Binding-site contacts:
Ligand atom O2 contacts residue OH1 of chain 2.G at 2.7 Å (h-bond).
Ligand atom O5 contacts residue PHE93 of chain 2.A at 3.7 Å.
Ligand atom C2 contacts residue MN1 of chain 2.C at 3.3 Å.
Ligand atom O3 contacts residue TRP15 of chain 2.A at 3.5 Å (h-bond).
Ligand atom O1 contacts residue OH1 of chain 2.G at 3.4 Å (h-bond).
Ligand atom O1 contacts residue TRP136 of chain 2.A at 3.6 Å.
Ligand atom C2 contacts residue OH1 of chain 2.G at 3.6 Å.
Ligand atom O2 contacts residue MN1 of chain 2.C at 2.2 Å.
Ligand atom C1 contacts residue OH1 of chain 2.G at 3.4 Å.
Ligand atom C4 contacts residue GLU180 of chain 2.A at 3.2 Å.
Ligand atom O4 contacts residue MN1 of chain 2.C at 2.3 Å.
Ligand atom O2 contacts residue GLU180 of chain 2.A at 3.0 Å (salt-bridge).
Ligand atom O1 contacts residue ASP254 of chain 2.A at 3.0 Å (salt-bridge).
Ligand atom C4 contacts residue ASP286 of chain 2.A at 3.7 Å.
Ligand atom O5 contacts residue TRP136 of chain 2.A at 3.6 Å.
Ligand atom O2 contacts residue MN1 of chain 2.D at 3.7 Å.
Ligand atom C3 contacts residue TRP136 of chain 2.A at 3.7 Å (hydrophobic).
Ligand atom O2 contacts residue GLU216 of chain 2.A at 2.9 Å (salt-bridge).
Ligand atom C2 contacts residue ASP286 of chain 2.A at 3.7 Å.
Ligand atom C1 contacts residue TRP136 of chain 2.A at 3.6 Å (hydrophobic).
Ligand atom O5 contacts residue HIS53 of chain 2.A at 2.6 Å (h-bond).
Ligand atom C1 contacts residue PHE25 of chain 3.A at 3.5 Å (hydrophobic).
Ligand atom O3 contacts residue ASP286 of chain 2.A at 2.8 Å (salt-bridge).
Ligand atom O1 contacts residue HIS219 of chain 2.A at 3.2 Å (h-bond).
Ligand atom C5 contacts residue HIS53 of chain 2.A at 3.3 Å.
Ligand atom C3 contacts residue ASP286 of chain 2.A at 3.5 Å.
Ligand atom O1 contacts residue MN1 of chain 2.D at 3.5 Å.
Ligand atom O3 contacts residue MN1 of chain 2.C at 3.7 Å.
Ligand atom C2 contacts residue GLU180 of chain 2.A at 3.7 Å.
Ligand atom C3 contacts residue MN1 of chain 2.C at 3.5 Å.
Ligand atom O2 contacts residue HIS219 of chain 2.A at 3.2 Å.
Ligand atom O4 contacts residue ASP286 of chain 2.A at 2.9 Å (salt-bridge).
Ligand atom O4 contacts residue GLU180 of chain 2.A at 2.5 Å (salt-bridge).
Ligand atom C2 contacts residue TRP136 of chain 2.A at 3.7 Å (hydrophobic).
Ligand atom C4 contacts residue TRP136 of chain 2.A at 3.7 Å (hydrophobic).
Ligand atom O2 contacts residue ASP286 of chain 2.A at 2.9 Å (salt-bridge).
Ligand atom O4 contacts residue ASP244 of chain 2.A at 3.1 Å (salt-bridge).
Ligand atom C4 contacts residue MN1 of chain 2.C at 3.3 Å.
Ligand atom O1 contacts residue PHE25 of chain 3.A at 3.5 Å.
Ligand atom O1 contacts residue LYS182 of chain 2.A at 2.8 Å (salt-bridge).

The small molecule below binds the protein below.
Small molecule (SMILES): OC[C@@H](O)C(O)[C@@H](O)CO

Sequence of chain 2.A:
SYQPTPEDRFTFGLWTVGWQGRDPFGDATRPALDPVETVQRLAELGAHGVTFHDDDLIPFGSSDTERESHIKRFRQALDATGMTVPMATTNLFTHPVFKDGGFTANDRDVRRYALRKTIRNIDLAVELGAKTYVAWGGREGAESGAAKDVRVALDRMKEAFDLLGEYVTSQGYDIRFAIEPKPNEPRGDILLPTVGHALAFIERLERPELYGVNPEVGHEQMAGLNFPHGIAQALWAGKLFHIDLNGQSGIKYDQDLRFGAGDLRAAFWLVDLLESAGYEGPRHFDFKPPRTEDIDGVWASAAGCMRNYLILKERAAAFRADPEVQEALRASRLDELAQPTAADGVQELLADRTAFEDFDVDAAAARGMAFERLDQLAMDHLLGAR

Sequence of chain 3.A:
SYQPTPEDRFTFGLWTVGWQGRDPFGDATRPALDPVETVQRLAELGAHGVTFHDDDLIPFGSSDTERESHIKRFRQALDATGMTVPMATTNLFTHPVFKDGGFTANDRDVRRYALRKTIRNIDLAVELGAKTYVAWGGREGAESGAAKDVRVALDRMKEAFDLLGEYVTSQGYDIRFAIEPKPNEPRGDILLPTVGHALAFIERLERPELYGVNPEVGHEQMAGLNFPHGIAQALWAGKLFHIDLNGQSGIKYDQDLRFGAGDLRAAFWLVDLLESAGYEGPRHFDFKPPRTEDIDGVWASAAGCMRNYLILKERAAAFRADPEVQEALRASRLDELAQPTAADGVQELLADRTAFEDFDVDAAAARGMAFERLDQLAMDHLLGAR